Sequence of chain 1.D:
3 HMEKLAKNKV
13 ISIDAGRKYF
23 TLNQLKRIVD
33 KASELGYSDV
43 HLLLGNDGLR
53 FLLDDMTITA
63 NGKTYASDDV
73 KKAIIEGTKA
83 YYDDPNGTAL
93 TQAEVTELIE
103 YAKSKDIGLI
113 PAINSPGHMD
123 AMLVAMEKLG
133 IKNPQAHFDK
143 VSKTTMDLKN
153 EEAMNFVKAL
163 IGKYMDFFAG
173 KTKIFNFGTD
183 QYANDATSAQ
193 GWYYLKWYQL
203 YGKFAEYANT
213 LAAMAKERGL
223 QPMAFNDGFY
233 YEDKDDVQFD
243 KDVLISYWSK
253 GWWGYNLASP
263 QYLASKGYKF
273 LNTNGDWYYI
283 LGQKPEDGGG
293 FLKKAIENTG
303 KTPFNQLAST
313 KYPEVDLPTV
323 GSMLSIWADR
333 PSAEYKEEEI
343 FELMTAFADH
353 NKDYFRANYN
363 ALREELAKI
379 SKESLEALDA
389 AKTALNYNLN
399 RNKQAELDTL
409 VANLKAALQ

Binding-site contacts:
Ligand atom O7 contacts residue GLY253 of chain 1.D at 3.6 Å (h-bond).
Ligand atom C8 contacts residue ASP182 of chain 1.D at 3.4 Å.
Ligand atom O5 contacts residue TYR280 of chain 1.D at 3.6 Å.
Ligand atom C8 contacts residue TRP254 of chain 1.D at 3.5 Å (hydrophobic).
Ligand atom C4 contacts residue ASP331 of chain 1.D at 3.4 Å.
Ligand atom O4 contacts residue GLY277 of chain 1.D at 2.9 Å (h-bond).
Ligand atom N2 contacts residue GLN183 of chain 1.D at 3.6 Å.
Ligand atom C7 contacts residue TYR280 of chain 1.D at 3.7 Å (hydrophobic).
Ligand atom O4 contacts residue ASP331 of chain 1.D at 2.8 Å (salt-bridge).
Ligand atom O3 contacts residue ARG19 of chain 1.D at 2.7 Å (salt-bridge).
Ligand atom C6 contacts residue TYR280 of chain 1.D at 3.7 Å (hydrophobic).
Ligand atom C8 contacts residue TRP250 of chain 1.D at 3.4 Å (hydrophobic).
Ligand atom O6 contacts residue ASP331 of chain 1.D at 2.9 Å (salt-bridge).
Ligand atom C5 contacts residue GLN183 of chain 1.D at 3.7 Å.
Ligand atom C6 contacts residue ILE282 of chain 1.D at 3.6 Å (hydrophobic).
Ligand atom C6 contacts residue TRP329 of chain 1.D at 3.7 Å (hydrophobic).
Ligand atom O4 contacts residue TRP329 of chain 1.D at 3.1 Å.
Ligand atom O3 contacts residue HIS120 of chain 1.D at 3.4 Å.
Ligand atom O5 contacts residue TRP254 of chain 1.D at 3.5 Å.
Ligand atom O5 contacts residue GLN183 of chain 1.D at 2.9 Å (h-bond).
Ligand atom O4 contacts residue ARG19 of chain 1.D at 2.8 Å (salt-bridge).
Ligand atom O3 contacts residue ASP331 of chain 1.D at 2.6 Å (salt-bridge).
Ligand atom O2 contacts residue GLN183 of chain 1.D at 2.7 Å (h-bond).
Ligand atom C6 contacts residue ASP331 of chain 1.D at 3.4 Å.
Ligand atom O6 contacts residue ILE282 of chain 1.D at 3.3 Å.
Ligand atom C4 contacts residue GLY277 of chain 1.D at 3.3 Å.
Ligand atom O7 contacts residue TYR280 of chain 1.D at 2.7 Å (h-bond).
Ligand atom C7 contacts residue ASP182 of chain 1.D at 3.6 Å.
Ligand atom C1 contacts residue GLN183 of chain 1.D at 3.6 Å.
Ligand atom N2 contacts residue ASP182 of chain 1.D at 3.1 Å (salt-bridge).
Ligand atom O3 contacts residue GLY277 of chain 1.D at 3.3 Å (h-bond).
Ligand atom C1 contacts residue TRP250 of chain 1.D at 3.8 Å (hydrophobic).
Ligand atom C8 contacts residue SER251 of chain 1.D at 2.9 Å.
Ligand atom C2 contacts residue GLN183 of chain 1.D at 3.6 Å.
Ligand atom O6 contacts residue GLY292 of chain 1.D at 3.6 Å.
Ligand atom O7 contacts residue TRP329 of chain 1.D at 3.3 Å.
Ligand atom C1 contacts residue GLN183 of chain 1.D at 3.6 Å.
Ligand atom C6 contacts residue ASN186 of chain 1.D at 3.7 Å.
Ligand atom O3 contacts residue TRP254 of chain 1.D at 3.8 Å.
Ligand atom C2 contacts residue GLN183 of chain 1.D at 3.2 Å.

This small molecule binds to this protein.
Small molecule (SMILES): CC(=O)N[C@@H]1[C@@H](O)[C@H](O[C@@H]2O[C@H](CO)[C@@H](O[C@@H]3O[C@H](CO)[C@@H](O)[C@H](O)[C@H]3NC(C)=O)[C@H](O[C@H]3O[C@H](CO)[C@@H](O)[C@H](O)[C@@H]3O[C@@H]3O[C@H](CO)[C@@H](O)[C@H](O)[C@H]3NC(C)=O)[C@@H]2O)[C@@H](CO)O[C@H]1O